Sequence of chain 1.A:
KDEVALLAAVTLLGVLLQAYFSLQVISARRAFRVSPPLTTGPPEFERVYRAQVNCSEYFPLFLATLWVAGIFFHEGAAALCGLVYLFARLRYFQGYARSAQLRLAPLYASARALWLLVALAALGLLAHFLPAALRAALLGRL

A protein and the small-molecule ligand that binds it are described below.
Small molecule (SMILES): CCCCCCCCCCCC[Se][C@@H]1O[C@H](CO)[C@@H](O[C@H]2O[C@H](CO)[C@@H](O)[C@H](O)[C@H]2O)[C@H](O)[C@H]1O

Sequence of chain 3.A:
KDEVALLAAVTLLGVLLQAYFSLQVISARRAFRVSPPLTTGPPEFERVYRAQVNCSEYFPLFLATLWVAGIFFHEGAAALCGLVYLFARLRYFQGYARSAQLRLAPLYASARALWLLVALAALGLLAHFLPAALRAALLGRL

Binding-site contacts:
Ligand atom C6 contacts residue ILE72 of chain 3.A at 3.5 Å (hydrophobic).
Ligand atom C9 contacts residue TRP68 of chain 3.A at 4.4 Å (hydrophobic).
Ligand atom C8 contacts residue LSM1 of chain 2.D at 3.8 Å.
Ligand atom C10 contacts residue LSM1 of chain 2.D at 4.3 Å.
Ligand atom C12 contacts residue LSM1 of chain 3.D at 4.1 Å.
Ligand atom C10 contacts residue TRP68 of chain 1.A at 4.4 Å (hydrophobic).
Ligand atom C6 contacts residue TRP68 of chain 1.A at 4.5 Å (hydrophobic).
Ligand atom C11 contacts residue TRP68 of chain 1.A at 3.8 Å (hydrophobic).
Ligand atom C8 contacts residue LSM1 of chain 3.D at 3.8 Å.
Ligand atom C9 contacts residue TRP68 of chain 1.A at 3.5 Å (hydrophobic).
Ligand atom C12 contacts residue TRP68 of chain 1.A at 4.5 Å (hydrophobic).
Ligand atom C10 contacts residue TRP68 of chain 3.A at 4.0 Å (hydrophobic).
Ligand atom C9 contacts residue LSM1 of chain 2.D at 4.5 Å.
Ligand atom C12 contacts residue ALA65 of chain 3.A at 4.4 Å (hydrophobic).
Ligand atom C10 contacts residue LSM1 of chain 3.D at 4.3 Å.
Ligand atom C12 contacts residue LSM1 of chain 2.D at 4.1 Å.
Ligand atom C7 contacts residue TRP68 of chain 1.A at 3.8 Å (hydrophobic).
Ligand atom C6 contacts residue LSM1 of chain 3.D at 3.8 Å.
Ligand atom C6 contacts residue LSM1 of chain 2.D at 3.8 Å.
Ligand atom C11 contacts residue ALA65 of chain 3.A at 4.5 Å (hydrophobic).
Ligand atom C8 contacts residue TRP68 of chain 1.A at 4.2 Å (hydrophobic).
Ligand atom C7 contacts residue ILE72 of chain 3.A at 3.4 Å (hydrophobic).